Sequence of chain 1.A:
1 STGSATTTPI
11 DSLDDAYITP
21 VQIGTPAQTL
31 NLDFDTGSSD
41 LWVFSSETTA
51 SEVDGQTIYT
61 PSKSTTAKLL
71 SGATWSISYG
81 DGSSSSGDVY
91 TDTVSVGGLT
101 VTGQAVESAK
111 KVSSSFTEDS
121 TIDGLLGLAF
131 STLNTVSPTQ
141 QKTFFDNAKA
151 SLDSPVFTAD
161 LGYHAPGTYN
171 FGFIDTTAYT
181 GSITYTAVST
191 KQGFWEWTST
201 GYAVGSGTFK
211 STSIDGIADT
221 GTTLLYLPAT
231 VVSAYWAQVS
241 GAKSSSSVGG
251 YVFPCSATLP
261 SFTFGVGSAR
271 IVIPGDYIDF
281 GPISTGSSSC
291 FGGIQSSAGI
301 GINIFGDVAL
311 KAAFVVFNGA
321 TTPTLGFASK

Binding-site contacts:
Ligand atom C10 contacts residue VAL248 of chain 1.A at 3.5 Å (hydrophobic).
Ligand atom C13 contacts residue VAL248 of chain 1.A at 4.3 Å (hydrophobic).
Ligand atom C8 contacts residue PHE291 of chain 1.A at 3.9 Å (hydrophobic).
Ligand atom N1 contacts residue PHE291 of chain 1.A at 3.5 Å.
Ligand atom C8 contacts residue VAL248 of chain 1.A at 4.0 Å (hydrophobic).
Ligand atom C14 contacts residue PHE291 of chain 1.A at 3.6 Å (hydrophobic).
Ligand atom C7 contacts residue PHE291 of chain 1.A at 3.9 Å (hydrophobic).
Ligand atom C4 contacts residue GLY281 of chain 1.A at 4.5 Å.
Ligand atom C11 contacts residue VAL248 of chain 1.A at 3.0 Å (hydrophobic).
Ligand atom C contacts residue ASP15 of chain 1.A at 3.5 Å.
Ligand atom C13 contacts residue PHE291 of chain 1.A at 3.7 Å (hydrophobic).
Ligand atom C3 contacts residue PHE280 of chain 1.A at 3.8 Å (hydrophobic).
Ligand atom C5 contacts residue ILE283 of chain 1.A at 4.0 Å (hydrophobic).
Ligand atom C contacts residue PHE280 of chain 1.A at 3.6 Å (hydrophobic).
Ligand atom C7 contacts residue VAL248 of chain 1.A at 4.4 Å (hydrophobic).
Ligand atom C contacts residue LEU224 of chain 1.A at 4.0 Å (hydrophobic).
Ligand atom C contacts residue PHE291 of chain 1.A at 4.5 Å (hydrophobic).
Ligand atom C4 contacts residue PRO282 of chain 1.A at 4.2 Å (hydrophobic).
Ligand atom C3 contacts residue PHE291 of chain 1.A at 4.1 Å (hydrophobic).
Ligand atom C9 contacts residue VAL248 of chain 1.A at 2.8 Å (hydrophobic).
Ligand atom C contacts residue THR223 of chain 1.A at 4.3 Å.
Ligand atom C12 contacts residue SER247 of chain 1.A at 4.2 Å.
Ligand atom C5 contacts residue PRO282 of chain 1.A at 4.0 Å (hydrophobic).
Ligand atom C4 contacts residue PHE280 of chain 1.A at 3.4 Å (hydrophobic).
Ligand atom C5 contacts residue PHE291 of chain 1.A at 3.7 Å (hydrophobic).
Ligand atom O contacts residue PHE291 of chain 1.A at 3.7 Å.
Ligand atom C9 contacts residue PHE291 of chain 1.A at 4.3 Å (hydrophobic).
Ligand atom C11 contacts residue SER247 of chain 1.A at 3.2 Å.
Ligand atom O contacts residue VAL248 of chain 1.A at 3.8 Å.
Ligand atom C1 contacts residue ASP15 of chain 1.A at 4.5 Å.
Ligand atom C6 contacts residue ILE283 of chain 1.A at 4.5 Å (hydrophobic).
Ligand atom C4 contacts residue LEU13 of chain 1.A at 4.5 Å (hydrophobic).
Ligand atom C7 contacts residue ILE283 of chain 1.A at 4.0 Å (hydrophobic).
Ligand atom C4 contacts residue PHE291 of chain 1.A at 3.8 Å (hydrophobic).
Ligand atom N contacts residue VAL248 of chain 1.A at 3.6 Å.
Ligand atom C6 contacts residue PHE291 of chain 1.A at 3.7 Å (hydrophobic).
Ligand atom C1 contacts residue LEU224 of chain 1.A at 4.3 Å (hydrophobic).
Ligand atom C2 contacts residue PHE291 of chain 1.A at 3.5 Å (hydrophobic).
Ligand atom C12 contacts residue VAL248 of chain 1.A at 4.4 Å (hydrophobic).
Ligand atom C1 contacts residue PHE291 of chain 1.A at 3.8 Å (hydrophobic).

This protein binds this small molecule.
Small molecule (SMILES): CCc1cccc2cc(CNC3CC3)c(=O)[nH]c12